Sequence of chain 1.A:
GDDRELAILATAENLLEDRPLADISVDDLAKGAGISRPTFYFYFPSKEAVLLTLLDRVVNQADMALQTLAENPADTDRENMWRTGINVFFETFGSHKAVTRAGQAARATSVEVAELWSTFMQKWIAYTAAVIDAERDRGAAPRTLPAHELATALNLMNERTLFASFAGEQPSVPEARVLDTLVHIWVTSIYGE

Binding-site contacts:
Ligand atom C9 contacts residue GLU180 of chain 1.A at 3.8 Å.
Ligand atom C5 contacts residue ASN176 of chain 1.A at 3.8 Å.
Ligand atom C4 contacts residue THR149 of chain 1.A at 3.4 Å.
Ligand atom C12 contacts residue TRP207 of chain 1.A at 3.7 Å (hydrophobic).
Ligand atom C13 contacts residue GLY106 of chain 1.A at 3.8 Å.
Ligand atom C5 contacts residue ASN179 of chain 1.A at 3.5 Å.
Ligand atom C2 contacts residue THR149 of chain 1.A at 3.5 Å.
Ligand atom O2 contacts residue TRP138 of chain 1.A at 3.4 Å.
Ligand atom C6 contacts residue ASN176 of chain 1.A at 3.7 Å.
Ligand atom C11 contacts residue ASN179 of chain 1.A at 3.6 Å.
Ligand atom O1 contacts residue ASN179 of chain 1.A at 2.9 Å (h-bond).
Ligand atom C4 contacts residue PHE110 of chain 1.A at 3.9 Å (hydrophobic).
Ligand atom O1 contacts residue ILE107 of chain 1.A at 3.7 Å.
Ligand atom O1 contacts residue PHE110 of chain 1.A at 3.4 Å.
Ligand atom O2 contacts residue PHE184 of chain 1.A at 3.9 Å.
Ligand atom C8 contacts residue GLU180 of chain 1.A at 4.0 Å.
Ligand atom C5 contacts residue PHE110 of chain 1.A at 3.6 Å (hydrophobic).
Ligand atom C11 contacts residue PHE110 of chain 1.A at 3.3 Å (hydrophobic).
Ligand atom C10 contacts residue PHE110 of chain 1.A at 3.6 Å (hydrophobic).
Ligand atom N2 contacts residue ASN176 of chain 1.A at 3.0 Å (h-bond).
Ligand atom C4 contacts residue TRP207 of chain 1.A at 3.9 Å (hydrophobic).
Ligand atom C12 contacts residue ILE107 of chain 1.A at 3.7 Å (hydrophobic).
Ligand atom C4 contacts residue ASN176 of chain 1.A at 3.3 Å.
Ligand atom C3 contacts residue THR149 of chain 1.A at 3.4 Å.
Ligand atom N1 contacts residue TRP207 of chain 1.A at 3.9 Å.
Ligand atom N1 contacts residue PHE110 of chain 1.A at 3.5 Å.
Ligand atom C6 contacts residue PHE110 of chain 1.A at 3.9 Å (hydrophobic).
Ligand atom O2 contacts residue GLU180 of chain 1.A at 3.3 Å.
Ligand atom C1 contacts residue TYR148 of chain 1.A at 3.5 Å (hydrophobic).
Ligand atom N2 contacts residue PHE110 of chain 1.A at 3.9 Å.
Ligand atom C3 contacts residue PHE110 of chain 1.A at 4.0 Å (hydrophobic).
Ligand atom C6 contacts residue ASN179 of chain 1.A at 3.8 Å.
Ligand atom C7 contacts residue ASN176 of chain 1.A at 3.4 Å.
Ligand atom C10 contacts residue ASN179 of chain 1.A at 3.9 Å.
Ligand atom C8 contacts residue ASN176 of chain 1.A at 4.0 Å.
Ligand atom C13 contacts residue ILE107 of chain 1.A at 4.0 Å (hydrophobic).
Ligand atom C12 contacts residue GLY106 of chain 1.A at 4.0 Å.
Ligand atom C8 contacts residue MET142 of chain 1.A at 3.6 Å (hydrophobic).
Ligand atom C1 contacts residue TRP103 of chain 1.A at 3.9 Å (hydrophobic).
Ligand atom C10 contacts residue LEU183 of chain 1.A at 3.6 Å (hydrophobic).

This small molecule binds to this protein.
Small molecule (SMILES): CC1CCN(C(=O)Nc2ccc(O)cc2)CC1